A protein and the small-molecule ligand that binds it are described below.
Small molecule (SMILES): O=C1NCCc2[nH]c(-c3ccnc(-c4cnc5ccccc5c4)c3)cc21

Sequence of chain 1.A:
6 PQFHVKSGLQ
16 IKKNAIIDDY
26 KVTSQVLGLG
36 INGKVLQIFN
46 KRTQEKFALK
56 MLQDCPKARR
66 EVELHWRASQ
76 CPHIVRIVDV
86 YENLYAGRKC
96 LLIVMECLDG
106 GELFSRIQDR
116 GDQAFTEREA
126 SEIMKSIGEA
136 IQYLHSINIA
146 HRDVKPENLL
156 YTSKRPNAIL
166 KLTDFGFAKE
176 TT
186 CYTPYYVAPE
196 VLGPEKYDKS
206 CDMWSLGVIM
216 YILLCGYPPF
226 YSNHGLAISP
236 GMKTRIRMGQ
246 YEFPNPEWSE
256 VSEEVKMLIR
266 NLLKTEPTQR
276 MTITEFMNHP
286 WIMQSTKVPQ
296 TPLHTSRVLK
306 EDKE

Binding-site contacts:
Ligand atom C18 contacts residue LEU32 of chain 1.A at 3.8 Å (hydrophobic).
Ligand atom C6 contacts residue ASP169 of chain 1.A at 3.9 Å.
Ligand atom C11 contacts residue MET100 of chain 1.A at 4.0 Å (hydrophobic).
Ligand atom C5 contacts residue VAL40 of chain 1.A at 4.0 Å (hydrophobic).
Ligand atom C18 contacts residue LEU103 of chain 1.A at 3.6 Å (hydrophobic).
Ligand atom C10 contacts residue LEU103 of chain 1.A at 4.0 Å (hydrophobic).
Ligand atom C10 contacts residue GLU101 of chain 1.A at 3.5 Å.
Ligand atom C19 contacts residue LEU32 of chain 1.A at 3.5 Å (hydrophobic).
Ligand atom C6 contacts residue PO41 of chain 1.B at 3.9 Å.
Ligand atom C21 contacts residue LEU103 of chain 1.A at 3.4 Å (hydrophobic).
Ligand atom O26 contacts residue ASP169 of chain 1.A at 3.4 Å.
Ligand atom C17 contacts residue LEU103 of chain 1.A at 3.4 Å (hydrophobic).
Ligand atom C17 contacts residue CYS102 of chain 1.A at 3.9 Å (hydrophobic).
Ligand atom N7 contacts residue PO41 of chain 1.B at 2.8 Å (h-bond).
Ligand atom N16 contacts residue LEU103 of chain 1.A at 3.3 Å (h-bond).
Ligand atom C25 contacts residue GLY106 of chain 1.A at 3.9 Å.
Ligand atom C22 contacts residue ASP104 of chain 1.A at 3.9 Å.
Ligand atom C8 contacts residue PO41 of chain 1.B at 3.5 Å.
Ligand atom O26 contacts residue LYS55 of chain 1.A at 2.9 Å (salt-bridge).
Ligand atom C24 contacts residue GLY106 of chain 1.A at 3.9 Å.
Ligand atom C17 contacts residue LEU32 of chain 1.A at 3.7 Å (hydrophobic).
Ligand atom C9 contacts residue LEU34 of chain 1.A at 3.9 Å (hydrophobic).
Ligand atom C6 contacts residue LYS55 of chain 1.A at 3.6 Å.
Ligand atom N16 contacts residue ASP104 of chain 1.A at 4.0 Å.
Ligand atom N7 contacts residue LYS55 of chain 1.A at 3.7 Å.
Ligand atom C20 contacts residue LEU32 of chain 1.A at 3.9 Å (hydrophobic).
Ligand atom C25 contacts residue LEU32 of chain 1.A at 3.9 Å (hydrophobic).
Ligand atom C13 contacts residue LEU32 of chain 1.A at 4.0 Å (hydrophobic).
Ligand atom C4 contacts residue VAL40 of chain 1.A at 3.9 Å (hydrophobic).
Ligand atom N15 contacts residue ALA53 of chain 1.A at 3.8 Å.
Ligand atom C19 contacts residue LEU155 of chain 1.A at 3.6 Å (hydrophobic).
Ligand atom N16 contacts residue LEU32 of chain 1.A at 3.9 Å.
Ligand atom N7 contacts residue ASP169 of chain 1.A at 3.7 Å.
Ligand atom N15 contacts residue LEU103 of chain 1.A at 3.3 Å (h-bond).
Ligand atom C10 contacts residue ALA53 of chain 1.A at 3.5 Å (hydrophobic).
Ligand atom C20 contacts residue LEU103 of chain 1.A at 3.7 Å (hydrophobic).
Ligand atom C13 contacts residue LEU155 of chain 1.A at 4.0 Å (hydrophobic).
Ligand atom C11 contacts residue ALA53 of chain 1.A at 4.0 Å (hydrophobic).
Ligand atom C8 contacts residue LEU34 of chain 1.A at 3.5 Å (hydrophobic).
Ligand atom C19 contacts residue LEU103 of chain 1.A at 3.8 Å (hydrophobic).